Sequence of chain 1.L:
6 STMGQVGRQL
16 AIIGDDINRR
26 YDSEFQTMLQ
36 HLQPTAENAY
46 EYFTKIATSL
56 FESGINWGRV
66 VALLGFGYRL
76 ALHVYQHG

This protein binds this small molecule.
Small molecule (SMILES): CCCCCCCC(=O)OC[C@H](COP(=O)(O)OC[C@H](N)C(=O)O)OC(=O)CCCCCCC

Binding-site contacts:
Ligand atom OG contacts residue ILE60 of chain 1.K at 4.2 Å.
Ligand atom O1B contacts residue ILE60 of chain 1.K at 3.9 Å.
Ligand atom C8B contacts residue LEU69 of chain 1.L at 4.0 Å (hydrophobic).
Ligand atom C7B contacts residue VAL66 of chain 1.K at 4.2 Å (hydrophobic).
Ligand atom C6B contacts residue TYR73 of chain 1.L at 4.0 Å (hydrophobic).
Ligand atom O1B contacts residue TRP62 of chain 1.K at 3.5 Å (h-bond).
Ligand atom C7B contacts residue LEU69 of chain 1.L at 3.3 Å (hydrophobic).
Ligand atom O3G contacts residue ILE60 of chain 1.K at 3.6 Å.
Ligand atom P contacts residue ASN61 of chain 1.K at 4.2 Å.
Ligand atom O2G contacts residue TYR73 of chain 1.L at 3.9 Å.
Ligand atom C2B contacts residue TYR73 of chain 1.L at 3.5 Å (hydrophobic).
Ligand atom O3P contacts residue TRP62 of chain 1.K at 3.3 Å (h-bond).
Ligand atom C1A contacts residue ILE60 of chain 1.K at 4.1 Å (hydrophobic).
Ligand atom C8B contacts residue 8SP1 of chain 1.UA at 3.6 Å.
Ligand atom P contacts residue TYR73 of chain 1.L at 3.6 Å.
Ligand atom O3G contacts residue TYR73 of chain 1.L at 3.9 Å.
Ligand atom O3G contacts residue ASN61 of chain 1.K at 3.7 Å.
Ligand atom C5B contacts residue VAL65 of chain 1.K at 3.6 Å (hydrophobic).
Ligand atom O1B contacts residue VAL65 of chain 1.K at 4.1 Å.
Ligand atom C2G contacts residue ILE60 of chain 1.K at 3.7 Å (hydrophobic).
Ligand atom C1G contacts residue ILE60 of chain 1.K at 4.0 Å (hydrophobic).
Ligand atom O1B contacts residue ASN61 of chain 1.K at 3.4 Å.
Ligand atom O2P contacts residue LEU77 of chain 1.L at 4.2 Å.
Ligand atom C4B contacts residue TYR73 of chain 1.L at 3.5 Å (hydrophobic).
Ligand atom C6B contacts residue VAL66 of chain 1.K at 4.0 Å (hydrophobic).
Ligand atom O2G contacts residue ILE60 of chain 1.K at 3.9 Å.
Ligand atom O2P contacts residue TYR73 of chain 1.L at 2.6 Å (h-bond).
Ligand atom C1B contacts residue ILE60 of chain 1.K at 4.2 Å (hydrophobic).
Ligand atom C3G contacts residue TYR73 of chain 1.L at 3.9 Å (hydrophobic).
Ligand atom CB contacts residue ASN61 of chain 1.K at 3.7 Å.
Ligand atom C4A contacts residue ILE60 of chain 1.K at 3.9 Å (hydrophobic).
Ligand atom C6B contacts residue LEU69 of chain 1.L at 4.0 Å (hydrophobic).
Ligand atom O1B contacts residue TYR73 of chain 1.L at 4.0 Å.
Ligand atom C3B contacts residue VAL65 of chain 1.K at 3.7 Å (hydrophobic).
Ligand atom C1B contacts residue TYR73 of chain 1.L at 3.6 Å (hydrophobic).
Ligand atom O1G contacts residue ILE60 of chain 1.K at 3.9 Å.
Ligand atom O3P contacts residue ASN61 of chain 1.K at 3.5 Å.
Ligand atom CB contacts residue ILE60 of chain 1.K at 3.4 Å (hydrophobic).
Ligand atom C7B contacts residue GLY70 of chain 1.L at 4.0 Å.
Ligand atom O3P contacts residue TYR73 of chain 1.L at 4.0 Å.

Sequence of chain 1.K:
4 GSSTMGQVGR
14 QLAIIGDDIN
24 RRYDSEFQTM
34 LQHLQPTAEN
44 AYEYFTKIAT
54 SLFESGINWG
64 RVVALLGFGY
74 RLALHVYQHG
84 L